Binding-site contacts:
Ligand atom N contacts residue LYS64 of chain 1.C at 3.2 Å (salt-bridge).
Ligand atom C3 contacts residue VAL98 of chain 1.C at 3.7 Å (hydrophobic).
Ligand atom C2 contacts residue LEU117 of chain 1.C at 3.5 Å (hydrophobic).
Ligand atom N2 contacts residue VAL49 of chain 1.C at 3.1 Å.
Ligand atom O contacts residue LEU117 of chain 1.C at 3.1 Å (h-bond).
Ligand atom C13 contacts residue LEU170 of chain 1.C at 3.2 Å (hydrophobic).
Ligand atom C9 contacts residue VAL182 of chain 1.C at 3.8 Å (hydrophobic).
Ligand atom C8 contacts residue ASP183 of chain 1.C at 4.0 Å.
Ligand atom C5 contacts residue VAL182 of chain 1.C at 3.7 Å (hydrophobic).
Ligand atom N2 contacts residue GLY42 of chain 1.C at 3.8 Å.
Ligand atom C3 contacts residue GLU115 of chain 1.C at 3.9 Å.
Ligand atom N contacts residue GLU79 of chain 1.C at 3.9 Å.
Ligand atom C2 contacts residue ALA62 of chain 1.C at 4.1 Å (hydrophobic).
Ligand atom C7 contacts residue GLU79 of chain 1.C at 3.7 Å.
Ligand atom C7 contacts residue LYS64 of chain 1.C at 4.0 Å.
Ligand atom C12 contacts residue LEU170 of chain 1.C at 3.8 Å (hydrophobic).
Ligand atom C2 contacts residue GLU115 of chain 1.C at 3.4 Å.
Ligand atom C1 contacts residue LEU170 of chain 1.C at 3.4 Å (hydrophobic).
Ligand atom C3 contacts residue LEU117 of chain 1.C at 4.0 Å (hydrophobic).
Ligand atom CL contacts residue LYS64 of chain 1.C at 4.0 Å.
Ligand atom C10 contacts residue VAL49 of chain 1.C at 4.0 Å (hydrophobic).
Ligand atom C7 contacts residue VAL182 of chain 1.C at 4.0 Å (hydrophobic).
Ligand atom C6 contacts residue VAL98 of chain 1.C at 4.1 Å (hydrophobic).
Ligand atom N contacts residue ASP183 of chain 1.C at 3.3 Å (salt-bridge).
Ligand atom C contacts residue MET116 of chain 1.C at 3.4 Å (hydrophobic).
Ligand atom CL contacts residue ASP183 of chain 1.C at 3.8 Å.
Ligand atom C1 contacts residue LEU117 of chain 1.C at 3.6 Å (hydrophobic).
Ligand atom C8 contacts residue LYS64 of chain 1.C at 4.0 Å.
Ligand atom CL contacts residue PHE46 of chain 1.C at 3.4 Å.
Ligand atom N2 contacts residue ILE41 of chain 1.C at 3.8 Å.
Ligand atom C6 contacts residue VAL182 of chain 1.C at 3.7 Å (hydrophobic).
Ligand atom C11 contacts residue VAL49 of chain 1.C at 3.6 Å (hydrophobic).
Ligand atom C3 contacts residue PHE114 of chain 1.C at 3.9 Å (hydrophobic).
Ligand atom C7 contacts residue PHE114 of chain 1.C at 3.5 Å (hydrophobic).
Ligand atom C6 contacts residue PHE114 of chain 1.C at 3.6 Å (hydrophobic).
Ligand atom C contacts residue LEU117 of chain 1.C at 3.5 Å (hydrophobic).
Ligand atom C contacts residue ILE41 of chain 1.C at 3.8 Å (hydrophobic).
Ligand atom C7 contacts residue ASP183 of chain 1.C at 3.4 Å.
Ligand atom C8 contacts residue VAL182 of chain 1.C at 3.9 Å (hydrophobic).
Ligand atom O contacts residue LEU170 of chain 1.C at 3.6 Å.

A protein and the small-molecule ligand that binds it are described below.
Small molecule (SMILES): COc1ccc2c3ccnc(Cl)c3n(CC#N)c2c1

Sequence of chain 1.C:
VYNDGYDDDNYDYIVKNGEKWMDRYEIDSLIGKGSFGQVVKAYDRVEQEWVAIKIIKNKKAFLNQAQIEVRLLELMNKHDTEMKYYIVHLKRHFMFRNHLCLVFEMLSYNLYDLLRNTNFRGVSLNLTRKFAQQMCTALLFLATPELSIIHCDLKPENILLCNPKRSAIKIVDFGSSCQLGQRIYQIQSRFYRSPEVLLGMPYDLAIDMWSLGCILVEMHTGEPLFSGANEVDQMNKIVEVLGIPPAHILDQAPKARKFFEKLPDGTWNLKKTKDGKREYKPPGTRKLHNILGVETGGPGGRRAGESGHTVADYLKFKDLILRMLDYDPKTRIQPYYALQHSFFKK